Sequence of chain 34.K:
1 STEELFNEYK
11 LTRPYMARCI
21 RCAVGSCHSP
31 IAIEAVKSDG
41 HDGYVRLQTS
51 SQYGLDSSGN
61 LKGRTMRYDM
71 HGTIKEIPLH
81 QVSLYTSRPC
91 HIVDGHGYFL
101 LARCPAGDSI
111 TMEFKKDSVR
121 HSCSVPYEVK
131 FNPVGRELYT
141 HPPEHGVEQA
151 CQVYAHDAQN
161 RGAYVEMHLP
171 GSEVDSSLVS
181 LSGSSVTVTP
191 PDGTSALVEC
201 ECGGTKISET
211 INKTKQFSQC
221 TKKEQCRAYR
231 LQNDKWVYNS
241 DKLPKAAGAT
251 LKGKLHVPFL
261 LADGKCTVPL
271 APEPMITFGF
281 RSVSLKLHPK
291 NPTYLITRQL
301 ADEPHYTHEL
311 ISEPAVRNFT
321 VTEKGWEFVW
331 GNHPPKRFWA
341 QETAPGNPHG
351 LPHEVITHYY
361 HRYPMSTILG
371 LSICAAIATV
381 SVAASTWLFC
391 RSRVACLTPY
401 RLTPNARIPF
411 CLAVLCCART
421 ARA

Binding-site contacts:
Ligand atom O5 contacts residue ASN212 of chain 34.K at 2.4 Å (h-bond).
Ligand atom C2 contacts residue ASN212 of chain 34.K at 2.5 Å.
Ligand atom C5 contacts residue ASN212 of chain 34.K at 3.7 Å.
Ligand atom C3 contacts residue ASN212 of chain 34.K at 3.8 Å.
Ligand atom C1 contacts residue ILE211 of chain 34.K at 4.2 Å (hydrophobic).
Ligand atom C7 contacts residue ASN212 of chain 34.K at 3.7 Å.
Ligand atom N2 contacts residue ILE211 of chain 34.K at 4.0 Å.
Ligand atom N2 contacts residue ASN212 of chain 34.K at 2.9 Å (h-bond).
Ligand atom O7 contacts residue ASN212 of chain 34.K at 4.1 Å.
Ligand atom C1 contacts residue ASN212 of chain 34.K at 1.4 Å.
Ligand atom C4 contacts residue ASN212 of chain 34.K at 4.2 Å.

The protein below binds the small molecule below.
Small molecule (SMILES): CC(=O)N[C@@H]1[C@@H](O)[C@H](O)[C@@H](CO)O[C@H]1O